Sequence of chain 1.C:
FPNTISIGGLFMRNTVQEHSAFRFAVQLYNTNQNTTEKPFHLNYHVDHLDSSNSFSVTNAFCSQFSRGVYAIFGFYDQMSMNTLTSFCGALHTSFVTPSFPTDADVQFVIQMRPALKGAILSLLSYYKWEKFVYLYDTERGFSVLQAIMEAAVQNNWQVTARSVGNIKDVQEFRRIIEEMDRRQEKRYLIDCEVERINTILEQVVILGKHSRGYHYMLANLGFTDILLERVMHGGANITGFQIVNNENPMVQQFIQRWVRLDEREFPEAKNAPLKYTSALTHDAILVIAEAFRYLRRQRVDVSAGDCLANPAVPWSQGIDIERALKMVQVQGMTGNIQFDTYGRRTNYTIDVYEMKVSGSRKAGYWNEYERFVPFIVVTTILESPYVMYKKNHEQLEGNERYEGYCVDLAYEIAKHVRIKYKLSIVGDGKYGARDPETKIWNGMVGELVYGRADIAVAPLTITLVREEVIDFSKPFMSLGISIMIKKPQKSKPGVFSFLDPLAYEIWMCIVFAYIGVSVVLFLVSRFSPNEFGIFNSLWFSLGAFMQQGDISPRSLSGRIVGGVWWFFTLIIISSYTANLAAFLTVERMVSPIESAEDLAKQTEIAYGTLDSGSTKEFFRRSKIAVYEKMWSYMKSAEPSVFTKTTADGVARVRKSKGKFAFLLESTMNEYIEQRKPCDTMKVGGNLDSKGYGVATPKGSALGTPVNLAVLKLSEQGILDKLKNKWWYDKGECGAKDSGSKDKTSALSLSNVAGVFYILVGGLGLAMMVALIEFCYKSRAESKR

Binding-site contacts:
Ligand atom O5 contacts residue ASN374 of chain 1.C at 2.4 Å (h-bond).
Ligand atom C1 contacts residue ASN374 of chain 1.C at 1.4 Å.
Ligand atom O5 contacts residue GLN356 of chain 1.C at 4.1 Å.
Ligand atom C7 contacts residue TYR396 of chain 1.C at 2.1 Å (hydrophobic).
Ligand atom C4 contacts residue ASN374 of chain 1.C at 4.2 Å.
Ligand atom C7 contacts residue ASN374 of chain 1.C at 3.2 Å.
Ligand atom C1 contacts residue TYR396 of chain 1.C at 4.4 Å (hydrophobic).
Ligand atom C7 contacts residue GLN365 of chain 1.C at 4.0 Å.
Ligand atom N2 contacts residue ASN374 of chain 1.C at 2.8 Å (h-bond).
Ligand atom C1 contacts residue ASN363 of chain 1.C at 3.5 Å.
Ligand atom C8 contacts residue TYR396 of chain 1.C at 1.4 Å (hydrophobic).
Ligand atom C3 contacts residue ASN374 of chain 1.C at 3.8 Å.
Ligand atom C6 contacts residue GLN356 of chain 1.C at 4.4 Å.
Ligand atom O6 contacts residue ASN363 of chain 1.C at 4.2 Å.
Ligand atom N2 contacts residue TYR396 of chain 1.C at 2.8 Å (h-bond).
Ligand atom O7 contacts residue GLN365 of chain 1.C at 3.1 Å (h-bond).
Ligand atom C5 contacts residue ASN374 of chain 1.C at 3.7 Å.
Ligand atom C5 contacts residue ASN363 of chain 1.C at 3.8 Å.
Ligand atom C8 contacts residue ASN374 of chain 1.C at 4.3 Å.
Ligand atom C2 contacts residue TYR396 of chain 1.C at 4.0 Å (hydrophobic).
Ligand atom C6 contacts residue ASN363 of chain 1.C at 3.8 Å.
Ligand atom O5 contacts residue GLN365 of chain 1.C at 3.7 Å.
Ligand atom O7 contacts residue TYR396 of chain 1.C at 2.9 Å (h-bond).
Ligand atom C1 contacts residue GLN365 of chain 1.C at 3.7 Å.
Ligand atom O6 contacts residue GLN356 of chain 1.C at 3.2 Å (h-bond).
Ligand atom C2 contacts residue ASN374 of chain 1.C at 2.4 Å.
Ligand atom O7 contacts residue ASN374 of chain 1.C at 3.2 Å (h-bond).
Ligand atom O5 contacts residue ASN363 of chain 1.C at 2.8 Å (h-bond).
Ligand atom C2 contacts residue GLN365 of chain 1.C at 3.9 Å.

This protein binds this small molecule.
Small molecule (SMILES): CC(=O)N[C@@H]1[C@@H](O)[C@H](O)[C@@H](CO)O[C@H]1O